This small molecule binds to this protein.
Small molecule (SMILES): CC(=O)N[C@H]1[C@H](O[C@H]2[C@H](O)[C@@H](NC(C)=O)CO[C@@H]2CO)O[C@H](CO)[C@@H](O[C@@H]2O[C@H](CO)[C@@H](O)[C@H](O)[C@@H]2O)[C@@H]1O

Binding-site contacts:
Ligand atom C5 contacts residue ASN29 of chain 1.C at 3.6 Å.
Ligand atom C8 contacts residue ASP23 of chain 1.C at 3.2 Å.
Ligand atom C3 contacts residue ASN29 of chain 1.C at 3.9 Å.
Ligand atom C8 contacts residue ASN29 of chain 1.C at 3.5 Å.
Ligand atom O7 contacts residue ASP23 of chain 1.C at 2.4 Å (salt-bridge).
Ligand atom N2 contacts residue ASN29 of chain 1.C at 2.6 Å (h-bond).
Ligand atom O7 contacts residue ASN29 of chain 1.C at 4.1 Å.
Ligand atom C7 contacts residue ASP23 of chain 1.C at 3.0 Å.
Ligand atom C1 contacts residue ASN29 of chain 1.C at 1.4 Å.
Ligand atom N2 contacts residue ASP23 of chain 1.C at 4.0 Å.
Ligand atom C4 contacts residue ASN29 of chain 1.C at 4.2 Å.
Ligand atom O5 contacts residue ASN29 of chain 1.C at 2.4 Å (h-bond).
Ligand atom C8 contacts residue LYS317 of chain 1.C at 3.0 Å.
Ligand atom C8 contacts residue THR21 of chain 1.C at 3.5 Å.
Ligand atom C2 contacts residue ASP23 of chain 1.C at 4.5 Å.
Ligand atom C7 contacts residue ASN29 of chain 1.C at 3.3 Å.
Ligand atom C2 contacts residue ASN29 of chain 1.C at 2.5 Å.
Ligand atom N2 contacts residue LYS317 of chain 1.C at 4.3 Å.
Ligand atom C7 contacts residue LYS317 of chain 1.C at 3.9 Å.
Ligand atom C8 contacts residue VAL22 of chain 1.C at 4.1 Å (hydrophobic).

Sequence of chain 1.C:
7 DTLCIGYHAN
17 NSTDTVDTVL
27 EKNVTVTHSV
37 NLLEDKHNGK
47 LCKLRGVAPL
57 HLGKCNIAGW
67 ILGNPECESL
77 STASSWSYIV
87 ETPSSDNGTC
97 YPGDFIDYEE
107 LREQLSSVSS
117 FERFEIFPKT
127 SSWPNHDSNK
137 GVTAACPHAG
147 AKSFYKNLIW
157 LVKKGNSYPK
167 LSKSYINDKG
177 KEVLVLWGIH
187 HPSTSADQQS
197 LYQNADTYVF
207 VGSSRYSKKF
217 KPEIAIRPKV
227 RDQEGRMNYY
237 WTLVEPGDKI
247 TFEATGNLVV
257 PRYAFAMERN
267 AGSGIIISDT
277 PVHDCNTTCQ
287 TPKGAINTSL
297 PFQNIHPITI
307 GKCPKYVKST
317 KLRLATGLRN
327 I